A small-molecule ligand and the protein it binds are described below.
Small molecule (SMILES): C[C@H](N)C(=O)N[C@@H](CCC(N)=O)C(=O)N[C@@H](C)C(=O)N[C@@H](COP(=O)(O)O)C(=O)N[C@@H](CCC(N)=O)C(=O)N[C@@H](CCC(=O)O)C(=O)N[C@@H](Cc1ccc(O)cc1)C(=O)O

Sequence of chain 1.B:
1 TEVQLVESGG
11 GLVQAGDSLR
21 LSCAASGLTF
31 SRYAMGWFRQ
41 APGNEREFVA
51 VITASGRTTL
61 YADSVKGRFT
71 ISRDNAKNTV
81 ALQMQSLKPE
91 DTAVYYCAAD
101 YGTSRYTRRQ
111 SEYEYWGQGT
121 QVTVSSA

Binding-site contacts:
Ligand atom C contacts residue TYR106 of chain 1.B at 3.5 Å (hydrophobic).
Ligand atom OH contacts residue GLU112 of chain 1.B at 3.6 Å.
Ligand atom CB contacts residue SER104 of chain 1.B at 3.7 Å.
Ligand atom O1P contacts residue SER55 of chain 1.B at 2.5 Å (h-bond).
Ligand atom O2P contacts residue SER55 of chain 1.B at 3.4 Å (h-bond).
Ligand atom CA contacts residue TYR106 of chain 1.B at 3.2 Å (hydrophobic).
Ligand atom O2P contacts residue ARG57 of chain 1.B at 3.5 Å.
Ligand atom CG contacts residue TYR106 of chain 1.B at 3.6 Å (hydrophobic).
Ligand atom O contacts residue ARG109 of chain 1.B at 3.2 Å (salt-bridge).
Ligand atom CZ contacts residue ARG105 of chain 1.B at 3.5 Å.
Ligand atom OXT contacts residue ARG109 of chain 1.B at 2.7 Å (salt-bridge).
Ligand atom CE1 contacts residue ASP100 of chain 1.B at 3.6 Å.
Ligand atom O2P contacts residue THR53 of chain 1.B at 2.6 Å (h-bond).
Ligand atom C contacts residue ARG109 of chain 1.B at 3.4 Å.
Ligand atom OH contacts residue ARG105 of chain 1.B at 3.3 Å (salt-bridge).
Ligand atom OH contacts residue ASP100 of chain 1.B at 2.5 Å (salt-bridge).
Ligand atom OE2 contacts residue ARG108 of chain 1.B at 3.1 Å (salt-bridge).
Ligand atom CE2 contacts residue ARG105 of chain 1.B at 3.7 Å.
Ligand atom O2P contacts residue THR58 of chain 1.B at 2.6 Å (h-bond).
Ligand atom CD1 contacts residue TYR106 of chain 1.B at 3.3 Å (hydrophobic).
Ligand atom N contacts residue SER104 of chain 1.B at 3.2 Å (h-bond).
Ligand atom O contacts residue ARG105 of chain 1.B at 3.2 Å.
Ligand atom O contacts residue TYR106 of chain 1.B at 3.2 Å (h-bond).
Ligand atom P contacts residue SER55 of chain 1.B at 3.5 Å.
Ligand atom O contacts residue THR107 of chain 1.B at 2.7 Å (h-bond).
Ligand atom O contacts residue TYR106 of chain 1.B at 3.6 Å.
Ligand atom CE1 contacts residue ARG105 of chain 1.B at 3.6 Å.
Ligand atom C contacts residue TYR106 of chain 1.B at 3.5 Å (hydrophobic).
Ligand atom OH contacts residue THR107 of chain 1.B at 3.5 Å.
Ligand atom CE1 contacts residue THR107 of chain 1.B at 3.6 Å.
Ligand atom CB contacts residue TYR106 of chain 1.B at 3.5 Å (hydrophobic).
Ligand atom CA contacts residue SER104 of chain 1.B at 3.3 Å.
Ligand atom N contacts residue TYR106 of chain 1.B at 2.9 Å (h-bond).
Ligand atom C contacts residue THR107 of chain 1.B at 3.7 Å.
Ligand atom CZ contacts residue ASP100 of chain 1.B at 3.5 Å.
Ligand atom CZ contacts residue THR107 of chain 1.B at 3.5 Å.
Ligand atom N contacts residue TYR106 of chain 1.B at 3.5 Å.
Ligand atom P contacts residue THR58 of chain 1.B at 3.6 Å.
Ligand atom CG contacts residue SER104 of chain 1.B at 3.7 Å.
Ligand atom OG contacts residue SER104 of chain 1.B at 3.2 Å.